Binding-site contacts:
Ligand atom O6 contacts residue DMS1 of chain 1.K at 3.2 Å.
Ligand atom C17 contacts residue GLU166 of chain 1.B at 3.6 Å.
Ligand atom N2 contacts residue DMS1 of chain 1.K at 3.9 Å.
Ligand atom C6 contacts residue HIS164 of chain 1.B at 3.7 Å.
Ligand atom C7 contacts residue HIS41 of chain 1.B at 3.6 Å.
Ligand atom C15 contacts residue DMS1 of chain 1.K at 3.7 Å.
Ligand atom O1 contacts residue DMS1 of chain 1.K at 3.6 Å.
Ligand atom O1 contacts residue CYS145 of chain 1.B at 3.5 Å (h-bond).
Ligand atom C2 contacts residue GLY143 of chain 1.B at 3.9 Å.
Ligand atom O2 contacts residue ARG188 of chain 1.B at 3.6 Å.
Ligand atom O6 contacts residue MET165 of chain 1.B at 3.6 Å.
Ligand atom N1 contacts residue MET49 of chain 1.B at 3.6 Å.
Ligand atom C2 contacts residue DMS1 of chain 1.K at 3.1 Å.
Ligand atom O2 contacts residue MET49 of chain 1.B at 2.8 Å (h-bond).
Ligand atom C20 contacts residue GLU166 of chain 1.B at 3.7 Å.
Ligand atom C9 contacts residue MET165 of chain 1.B at 3.8 Å (hydrophobic).
Ligand atom C3 contacts residue CYS145 of chain 1.B at 3.6 Å (hydrophobic).
Ligand atom C8 contacts residue MET49 of chain 1.B at 3.8 Å (hydrophobic).
Ligand atom C11 contacts residue DMS1 of chain 1.K at 3.4 Å.
Ligand atom O3 contacts residue ASP187 of chain 1.B at 3.2 Å.
Ligand atom O7 contacts residue DMS1 of chain 1.K at 3.3 Å.
Ligand atom C9 contacts residue GLN189 of chain 1.B at 3.4 Å.
Ligand atom O6 contacts residue GLU166 of chain 1.B at 2.9 Å (salt-bridge).
Ligand atom N1 contacts residue ASP187 of chain 1.B at 3.8 Å.
Ligand atom C3 contacts residue DMS1 of chain 1.K at 3.1 Å.
Ligand atom N1 contacts residue ARG188 of chain 1.B at 3.9 Å.
Ligand atom O3 contacts residue MET165 of chain 1.B at 3.4 Å.
Ligand atom C1 contacts residue GLY143 of chain 1.B at 3.7 Å.
Ligand atom C10 contacts residue GLN189 of chain 1.B at 3.7 Å.
Ligand atom C1 contacts residue CYS145 of chain 1.B at 1.8 Å (hydrophobic).
Ligand atom O3 contacts residue ARG188 of chain 1.B at 3.3 Å (salt-bridge).
Ligand atom C2 contacts residue CYS145 of chain 1.B at 2.7 Å (hydrophobic).
Ligand atom C6 contacts residue HIS41 of chain 1.B at 3.8 Å.
Ligand atom C12 contacts residue DMS1 of chain 1.K at 3.5 Å.
Ligand atom O2 contacts residue ASP187 of chain 1.B at 3.7 Å.
Ligand atom C15 contacts residue GLU166 of chain 1.B at 3.6 Å.
Ligand atom O7 contacts residue ASN142 of chain 1.B at 2.8 Å (h-bond).
Ligand atom C7 contacts residue MET49 of chain 1.B at 3.9 Å (hydrophobic).
Ligand atom O2 contacts residue GLN189 of chain 1.B at 3.7 Å.
Ligand atom C3 contacts residue ASN142 of chain 1.B at 3.8 Å.

Sequence of chain 1.A:
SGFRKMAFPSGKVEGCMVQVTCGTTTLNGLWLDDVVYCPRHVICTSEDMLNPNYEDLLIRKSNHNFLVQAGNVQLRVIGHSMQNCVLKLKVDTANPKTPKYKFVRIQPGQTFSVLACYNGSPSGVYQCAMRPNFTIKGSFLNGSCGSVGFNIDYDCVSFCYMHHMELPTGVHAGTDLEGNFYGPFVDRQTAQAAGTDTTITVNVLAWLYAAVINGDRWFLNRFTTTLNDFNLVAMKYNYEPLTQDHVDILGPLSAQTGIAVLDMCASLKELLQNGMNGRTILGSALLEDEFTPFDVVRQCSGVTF

The protein below binds the small molecule below.
Small molecule (SMILES): C=CC(=O)O[C@H](C(=O)NCc1cccc(OC)c1OC)c1ccc([N+](=O)[O-])cc1

Sequence of chain 1.B:
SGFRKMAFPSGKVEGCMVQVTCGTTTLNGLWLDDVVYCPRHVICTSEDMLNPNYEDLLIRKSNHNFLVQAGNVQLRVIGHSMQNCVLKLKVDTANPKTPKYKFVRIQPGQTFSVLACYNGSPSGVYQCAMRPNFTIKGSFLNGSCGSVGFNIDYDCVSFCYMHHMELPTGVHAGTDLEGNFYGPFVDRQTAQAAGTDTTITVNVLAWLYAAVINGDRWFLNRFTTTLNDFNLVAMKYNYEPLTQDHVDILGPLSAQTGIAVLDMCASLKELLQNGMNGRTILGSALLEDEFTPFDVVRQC